The protein below binds the small molecule below.
Small molecule (SMILES): COc1nc(-c2cccc3c2OCCO3)ccc1Nc1ccc(CN(C)C)cc1

Binding-site contacts:
Ligand atom C14 contacts residue TYR75 of chain 1.A at 4.0 Å (hydrophobic).
Ligand atom C3 contacts residue ASP58 of chain 1.A at 4.0 Å.
Ligand atom C8 contacts residue LYS9 of chain 1.A at 4.0 Å.
Ligand atom C7 contacts residue LEU60 of chain 1.A at 4.0 Å (hydrophobic).
Ligand atom C10 contacts residue VAL11 of chain 1.A at 3.7 Å (hydrophobic).
Ligand atom C4 contacts residue ILE59 of chain 1.A at 3.8 Å (hydrophobic).
Ligand atom C21 contacts residue TYR44 of chain 1.A at 3.8 Å (hydrophobic).
Ligand atom O13 contacts residue TYR75 of chain 1.A at 3.3 Å.
Ligand atom C23 contacts residue ARG45 of chain 1.A at 3.8 Å.
Ligand atom C5 contacts residue SER43 of chain 1.A at 3.7 Å.
Ligand atom O17 contacts residue LYS9 of chain 1.A at 3.7 Å.
Ligand atom C8 contacts residue LEU10 of chain 1.A at 4.0 Å (hydrophobic).
Ligand atom C3 contacts residue LYS9 of chain 1.A at 4.1 Å.
Ligand atom C5 contacts residue ASP58 of chain 1.A at 3.8 Å.
Ligand atom C9 contacts residue VAL11 of chain 1.A at 3.8 Å (hydrophobic).
Ligand atom C24 contacts residue ARG45 of chain 1.A at 3.6 Å.
Ligand atom C10 contacts residue GLY79 of chain 1.A at 4.0 Å.
Ligand atom C1 contacts residue LYS9 of chain 1.A at 3.8 Å.
Ligand atom C10 contacts residue THR78 of chain 1.A at 4.0 Å.
Ligand atom C4 contacts residue ASP58 of chain 1.A at 3.7 Å.
Ligand atom C21 contacts residue SER43 of chain 1.A at 3.6 Å.
Ligand atom C10 contacts residue TYR75 of chain 1.A at 4.1 Å (hydrophobic).
Ligand atom C25 contacts residue ARG45 of chain 1.A at 3.4 Å.
Ligand atom C8 contacts residue ASP58 of chain 1.A at 3.6 Å.
Ligand atom C12 contacts residue THR78 of chain 1.A at 3.8 Å.
Ligand atom C6 contacts residue ASP58 of chain 1.A at 4.1 Å.
Ligand atom C12 contacts residue LEU60 of chain 1.A at 3.9 Å (hydrophobic).
Ligand atom C20 contacts residue ARG45 of chain 1.A at 4.1 Å.
Ligand atom C22 contacts residue TYR44 of chain 1.A at 3.8 Å (hydrophobic).
Ligand atom C22 contacts residue SER43 of chain 1.A at 3.6 Å.
Ligand atom C9 contacts residue LEU10 of chain 1.A at 3.8 Å (hydrophobic).
Ligand atom C5 contacts residue TYR44 of chain 1.A at 3.7 Å (hydrophobic).
Ligand atom C9 contacts residue LYS9 of chain 1.A at 3.8 Å.
Ligand atom C8 contacts residue LEU60 of chain 1.A at 3.9 Å (hydrophobic).
Ligand atom C10 contacts residue LEU60 of chain 1.A at 4.0 Å (hydrophobic).
Ligand atom C9 contacts residue LEU60 of chain 1.A at 3.8 Å (hydrophobic).
Ligand atom O13 contacts residue THR78 of chain 1.A at 3.5 Å.
Ligand atom C22 contacts residue ARG45 of chain 1.A at 3.9 Å.
Ligand atom O13 contacts residue LEU60 of chain 1.A at 3.9 Å.
Ligand atom N2 contacts residue LYS9 of chain 1.A at 3.3 Å (salt-bridge).

Sequence of chain 1.A:
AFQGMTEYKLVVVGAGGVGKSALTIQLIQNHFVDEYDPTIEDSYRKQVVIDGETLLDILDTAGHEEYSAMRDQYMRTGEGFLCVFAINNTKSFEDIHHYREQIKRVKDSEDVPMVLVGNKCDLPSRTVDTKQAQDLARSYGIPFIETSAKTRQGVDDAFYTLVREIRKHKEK